This protein binds this small molecule.
Small molecule (SMILES): O=C(CCCC[C@@H]1SC[C@@H]2NC(=O)N[C@@H]21)Nc1ccc([N+](=O)[O-])cc1

Sequence of chain 2.A:
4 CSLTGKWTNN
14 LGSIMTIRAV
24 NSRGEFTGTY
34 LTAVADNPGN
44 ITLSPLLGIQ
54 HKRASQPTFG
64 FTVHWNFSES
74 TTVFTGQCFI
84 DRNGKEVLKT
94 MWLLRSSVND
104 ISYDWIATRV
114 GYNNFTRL

Binding-site contacts:
Ligand atom N25 contacts residue ARG112 of chain 2.A at 3.4 Å (salt-bridge).
Ligand atom O2 contacts residue ALA38 of chain 2.A at 3.2 Å.
Ligand atom C22 contacts residue SER99 of chain 2.A at 3.6 Å.
Ligand atom C18 contacts residue SER73 of chain 2.A at 3.7 Å.
Ligand atom S1 contacts residue THR75 of chain 2.A at 3.4 Å (h-bond).
Ligand atom N1 contacts residue LEU14 of chain 2.A at 3.7 Å.
Ligand atom O2 contacts residue ASP39 of chain 2.A at 2.9 Å (salt-bridge).
Ligand atom C8 contacts residue TRP68 of chain 2.A at 3.7 Å (hydrophobic).
Ligand atom C23 contacts residue ASP39 of chain 2.A at 3.7 Å.
Ligand atom C4 contacts residue TRP108 of chain 1.B at 3.8 Å (hydrophobic).
Ligand atom C22 contacts residue ARG112 of chain 2.A at 3.8 Å.
Ligand atom C5 contacts residue ASN116 of chain 2.A at 3.8 Å.
Ligand atom C9 contacts residue TRP68 of chain 2.A at 3.6 Å (hydrophobic).
Ligand atom C3 contacts residue ASN116 of chain 2.A at 3.7 Å.
Ligand atom C7 contacts residue VAL37 of chain 2.A at 3.5 Å (hydrophobic).
Ligand atom C7 contacts residue TRP68 of chain 2.A at 3.8 Å (hydrophobic).
Ligand atom N2 contacts residue THR35 of chain 2.A at 3.0 Å (h-bond).
Ligand atom C24 contacts residue ASP39 of chain 2.A at 3.7 Å.
Ligand atom C3 contacts residue TYR33 of chain 2.A at 3.5 Å (hydrophobic).
Ligand atom O3 contacts residue SER16 of chain 2.A at 2.7 Å (h-bond).
Ligand atom C22 contacts residue ASP39 of chain 2.A at 3.7 Å.
Ligand atom C3 contacts residue SER16 of chain 2.A at 3.6 Å.
Ligand atom N25 contacts residue ASP39 of chain 2.A at 3.7 Å.
Ligand atom O26 contacts residue SER99 of chain 2.A at 3.7 Å.
Ligand atom C6 contacts residue TRP95 of chain 2.A at 3.2 Å (hydrophobic).
Ligand atom C10 contacts residue SER73 of chain 2.A at 3.7 Å.
Ligand atom N1 contacts residue ASN116 of chain 2.A at 2.8 Å (h-bond).
Ligand atom C2 contacts residue TRP108 of chain 1.B at 3.6 Å (hydrophobic).
Ligand atom C24 contacts residue LEU97 of chain 2.A at 3.8 Å (hydrophobic).
Ligand atom C21 contacts residue SER99 of chain 2.A at 3.3 Å.
Ligand atom C4 contacts residue VAL37 of chain 2.A at 3.8 Å (hydrophobic).
Ligand atom C7 contacts residue THR35 of chain 2.A at 3.5 Å.
Ligand atom C5 contacts residue TRP95 of chain 2.A at 3.7 Å (hydrophobic).
Ligand atom C20 contacts residue SER73 of chain 2.A at 3.6 Å.
Ligand atom O3 contacts residue ASN12 of chain 2.A at 3.0 Å (h-bond).
Ligand atom N2 contacts residue VAL37 of chain 2.A at 3.7 Å.
Ligand atom O27 contacts residue ARG112 of chain 2.A at 2.6 Å (salt-bridge).
Ligand atom S1 contacts residue TRP68 of chain 2.A at 3.6 Å.
Ligand atom O3 contacts residue TYR33 of chain 2.A at 2.7 Å (h-bond).
Ligand atom N17 contacts residue SER73 of chain 2.A at 3.0 Å (h-bond).

Sequence of chain 1.B:
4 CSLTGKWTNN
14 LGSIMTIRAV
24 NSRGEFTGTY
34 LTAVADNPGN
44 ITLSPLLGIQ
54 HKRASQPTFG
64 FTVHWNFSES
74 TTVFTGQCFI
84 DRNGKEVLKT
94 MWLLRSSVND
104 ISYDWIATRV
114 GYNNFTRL